Binding-site contacts:
Ligand atom O15 contacts residue PHE70 of chain 10.A at 4.2 Å.
Ligand atom C17 contacts residue ASP72 of chain 10.A at 3.6 Å.
Ligand atom C17 contacts residue PHE70 of chain 10.A at 3.0 Å (hydrophobic).
Ligand atom C10 contacts residue LEU102 of chain 10.A at 4.1 Å (hydrophobic).
Ligand atom C13 contacts residue LEU73 of chain 10.A at 4.3 Å (hydrophobic).
Ligand atom O15 contacts residue ASP72 of chain 10.A at 4.3 Å.
Ligand atom C17 contacts residue SER71 of chain 10.A at 3.5 Å.
Ligand atom C14 contacts residue LEU102 of chain 10.A at 3.8 Å (hydrophobic).
Ligand atom C12 contacts residue ASP72 of chain 10.A at 4.0 Å.
Ligand atom C17 contacts residue ALA37 of chain 10.A at 3.5 Å (hydrophobic).
Ligand atom N9 contacts residue PHE70 of chain 10.A at 3.9 Å.
Ligand atom C12 contacts residue PHE70 of chain 10.A at 4.1 Å (hydrophobic).
Ligand atom C17 contacts residue ALA38 of chain 10.A at 3.5 Å (hydrophobic).
Ligand atom O15 contacts residue ALA37 of chain 10.A at 3.1 Å.
Ligand atom C12 contacts residue ALA37 of chain 10.A at 3.7 Å (hydrophobic).
Ligand atom C13 contacts residue HIS138 of chain 2.A at 3.3 Å.
Ligand atom C7 contacts residue ASP72 of chain 10.A at 3.5 Å.
Ligand atom C13 contacts residue SER71 of chain 10.A at 3.2 Å.
Ligand atom C10 contacts residue LEU73 of chain 10.A at 3.6 Å (hydrophobic).
Ligand atom CL1 contacts residue LEU131 of chain 2.A at 3.8 Å.
Ligand atom C10 contacts residue MET74 of chain 10.A at 4.2 Å (hydrophobic).
Ligand atom C8 contacts residue HIS138 of chain 2.A at 3.2 Å.
Ligand atom C3 contacts residue ASP72 of chain 10.A at 4.0 Å.
Ligand atom C14 contacts residue LEU73 of chain 10.A at 4.1 Å (hydrophobic).
Ligand atom C5 contacts residue MET74 of chain 10.A at 3.5 Å (hydrophobic).
Ligand atom C1 contacts residue MET74 of chain 10.A at 4.1 Å (hydrophobic).
Ligand atom CL1 contacts residue MET105 of chain 10.A at 4.0 Å.
Ligand atom C3 contacts residue LEU73 of chain 10.A at 4.1 Å (hydrophobic).
Ligand atom O15 contacts residue SER39 of chain 10.A at 3.9 Å.
Ligand atom CL1 contacts residue LEU102 of chain 10.A at 3.3 Å.
Ligand atom C3 contacts residue MET74 of chain 10.A at 4.2 Å (hydrophobic).
Ligand atom O15 contacts residue ALA38 of chain 10.A at 3.9 Å.
Ligand atom C5 contacts residue LEU73 of chain 10.A at 3.7 Å (hydrophobic).
Ligand atom C8 contacts residue LEU73 of chain 10.A at 3.6 Å (hydrophobic).
Ligand atom N9 contacts residue ALA37 of chain 10.A at 3.5 Å.
Ligand atom C2 contacts residue MET74 of chain 10.A at 4.3 Å (hydrophobic).
Ligand atom CL1 contacts residue VAL135 of chain 2.A at 3.6 Å.
Ligand atom C2 contacts residue LEU73 of chain 10.A at 4.3 Å (hydrophobic).
Ligand atom C10 contacts residue ASN106 of chain 10.A at 4.2 Å.
Ligand atom C13 contacts residue ASP72 of chain 10.A at 3.5 Å.

Sequence of chain 10.A:
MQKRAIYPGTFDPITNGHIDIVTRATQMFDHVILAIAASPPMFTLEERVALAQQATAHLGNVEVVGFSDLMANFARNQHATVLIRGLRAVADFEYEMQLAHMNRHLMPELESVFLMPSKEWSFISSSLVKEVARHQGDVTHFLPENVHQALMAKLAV

A small-molecule ligand and the protein it binds are described below.
Small molecule (SMILES): COc1nnc(-c2ccc(Cl)cc2)c(C)c1C

Sequence of chain 2.A:
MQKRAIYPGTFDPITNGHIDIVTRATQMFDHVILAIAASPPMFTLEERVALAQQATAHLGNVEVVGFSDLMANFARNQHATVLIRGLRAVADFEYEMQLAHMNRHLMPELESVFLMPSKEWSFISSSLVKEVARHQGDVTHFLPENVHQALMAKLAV